Sequence of chain 4.A:
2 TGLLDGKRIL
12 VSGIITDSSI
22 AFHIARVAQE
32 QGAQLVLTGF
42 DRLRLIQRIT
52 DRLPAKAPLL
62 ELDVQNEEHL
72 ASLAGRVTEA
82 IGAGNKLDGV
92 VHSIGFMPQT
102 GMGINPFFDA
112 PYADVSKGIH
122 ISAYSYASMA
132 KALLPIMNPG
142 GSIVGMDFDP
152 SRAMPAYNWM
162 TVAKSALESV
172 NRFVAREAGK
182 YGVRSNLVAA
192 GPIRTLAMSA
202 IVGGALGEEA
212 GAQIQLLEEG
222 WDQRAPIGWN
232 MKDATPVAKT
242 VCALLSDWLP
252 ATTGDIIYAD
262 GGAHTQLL

This protein binds this small molecule.
Small molecule (SMILES): O=C(Nc1cccc(Br)c1)[C@H]1CC(=O)N(C2CCCCC2)C1

Binding-site contacts:
Ligand atom C12 contacts residue TYR158 of chain 4.A at 3.8 Å (hydrophobic).
Ligand atom C21 contacts residue TYR158 of chain 4.A at 3.8 Å (hydrophobic).
Ligand atom C5 contacts residue GLY96 of chain 4.A at 3.5 Å.
Ligand atom O15 contacts residue MET161 of chain 4.A at 3.9 Å.
Ligand atom C4 contacts residue NAD1 of chain 4.B at 3.7 Å.
Ligand atom C19 contacts residue PRO156 of chain 4.A at 3.6 Å (hydrophobic).
Ligand atom C22 contacts residue TYR158 of chain 4.A at 3.6 Å (hydrophobic).
Ligand atom C17 contacts residue ILE215 of chain 4.A at 3.6 Å (hydrophobic).
Ligand atom N13 contacts residue MET199 of chain 4.A at 3.5 Å.
Ligand atom C17 contacts residue MET103 of chain 4.A at 3.7 Å (hydrophobic).
Ligand atom C1 contacts residue PHE97 of chain 4.A at 3.9 Å (hydrophobic).
Ligand atom C3 contacts residue NAD1 of chain 4.B at 3.7 Å.
Ligand atom O14 contacts residue TYR158 of chain 4.A at 3.8 Å.
Ligand atom C18 contacts residue ILE215 of chain 4.A at 3.5 Å (hydrophobic).
Ligand atom BR1 contacts residue GLY104 of chain 4.A at 3.8 Å.
Ligand atom O14 contacts residue MET199 of chain 4.A at 3.4 Å (h-bond).
Ligand atom C22 contacts residue MET199 of chain 4.A at 3.9 Å (hydrophobic).
Ligand atom N11 contacts residue NAD1 of chain 4.B at 3.8 Å.
Ligand atom C9 contacts residue NAD1 of chain 4.B at 3.6 Å.
Ligand atom C8 contacts residue NAD1 of chain 4.B at 3.4 Å.
Ligand atom O14 contacts residue MET103 of chain 4.A at 3.3 Å.
Ligand atom C10 contacts residue NAD1 of chain 4.B at 3.7 Å.
Ligand atom C7 contacts residue NAD1 of chain 4.B at 3.4 Å.
Ligand atom C6 contacts residue GLY96 of chain 4.A at 3.5 Å.
Ligand atom C12 contacts residue MET199 of chain 4.A at 3.2 Å (hydrophobic).
Ligand atom C8 contacts residue TYR158 of chain 4.A at 3.7 Å (hydrophobic).
Ligand atom C10 contacts residue MET199 of chain 4.A at 3.6 Å (hydrophobic).
Ligand atom C5 contacts residue NAD1 of chain 4.B at 3.8 Å.
Ligand atom C9 contacts residue MET199 of chain 4.A at 3.4 Å (hydrophobic).
Ligand atom C19 contacts residue ALA157 of chain 4.A at 3.9 Å (hydrophobic).
Ligand atom C21 contacts residue LEU218 of chain 4.A at 3.9 Å (hydrophobic).
Ligand atom C7 contacts residue TYR158 of chain 4.A at 3.5 Å (hydrophobic).
Ligand atom BR1 contacts residue MET103 of chain 4.A at 3.9 Å.
Ligand atom C20 contacts residue TYR158 of chain 4.A at 3.8 Å (hydrophobic).
Ligand atom BR1 contacts residue ALA157 of chain 4.A at 3.6 Å.
Ligand atom O15 contacts residue NAD1 of chain 4.B at 2.7 Å (h-bond).
Ligand atom C19 contacts residue ILE215 of chain 4.A at 3.7 Å (hydrophobic).
Ligand atom C19 contacts residue TYR158 of chain 4.A at 3.5 Å (hydrophobic).
Ligand atom O15 contacts residue TYR158 of chain 4.A at 2.6 Å (h-bond).
Ligand atom C17 contacts residue TYR158 of chain 4.A at 3.7 Å (hydrophobic).